This protein binds this small molecule.
Small molecule (SMILES): CC(=O)N[C@@H]1[C@@H](O)[C@H](O)[C@@H](CO)O[C@H]1O

Binding-site contacts:
Ligand atom O6 contacts residue TRP384 of chain 1.B at 4.0 Å.
Ligand atom C5 contacts residue THR243 of chain 1.B at 4.5 Å.
Ligand atom O5 contacts residue ALA244 of chain 1.B at 3.4 Å.
Ligand atom C2 contacts residue ASN241 of chain 1.B at 2.5 Å.
Ligand atom C1 contacts residue ALA244 of chain 1.B at 4.2 Å (hydrophobic).
Ligand atom C2 contacts residue TRP384 of chain 1.B at 4.0 Å (hydrophobic).
Ligand atom C4 contacts residue TRP384 of chain 1.B at 4.5 Å (hydrophobic).
Ligand atom O6 contacts residue ALA244 of chain 1.B at 4.2 Å.
Ligand atom C6 contacts residue ALA244 of chain 1.B at 3.7 Å (hydrophobic).
Ligand atom C4 contacts residue ASN241 of chain 1.B at 4.2 Å.
Ligand atom O6 contacts residue LYS388 of chain 1.B at 3.8 Å.
Ligand atom C8 contacts residue ASN241 of chain 1.B at 4.5 Å.
Ligand atom O5 contacts residue ASN241 of chain 1.B at 2.3 Å (h-bond).
Ligand atom C1 contacts residue THR243 of chain 1.B at 4.4 Å.
Ligand atom O5 contacts residue TRP384 of chain 1.B at 4.0 Å.
Ligand atom C3 contacts residue ASN241 of chain 1.B at 3.8 Å.
Ligand atom C1 contacts residue ASN241 of chain 1.B at 1.4 Å.
Ligand atom C5 contacts residue ASN241 of chain 1.B at 3.6 Å.
Ligand atom O7 contacts residue TRP384 of chain 1.B at 3.2 Å.
Ligand atom C7 contacts residue ASN241 of chain 1.B at 3.2 Å.
Ligand atom C5 contacts residue ALA244 of chain 1.B at 4.1 Å (hydrophobic).
Ligand atom C1 contacts residue TRP384 of chain 1.B at 4.4 Å (hydrophobic).
Ligand atom O7 contacts residue ASN241 of chain 1.B at 2.9 Å (h-bond).
Ligand atom N2 contacts residue ASN241 of chain 1.B at 3.0 Å (h-bond).
Ligand atom C7 contacts residue TRP384 of chain 1.B at 4.4 Å (hydrophobic).

Sequence of chain 1.B:
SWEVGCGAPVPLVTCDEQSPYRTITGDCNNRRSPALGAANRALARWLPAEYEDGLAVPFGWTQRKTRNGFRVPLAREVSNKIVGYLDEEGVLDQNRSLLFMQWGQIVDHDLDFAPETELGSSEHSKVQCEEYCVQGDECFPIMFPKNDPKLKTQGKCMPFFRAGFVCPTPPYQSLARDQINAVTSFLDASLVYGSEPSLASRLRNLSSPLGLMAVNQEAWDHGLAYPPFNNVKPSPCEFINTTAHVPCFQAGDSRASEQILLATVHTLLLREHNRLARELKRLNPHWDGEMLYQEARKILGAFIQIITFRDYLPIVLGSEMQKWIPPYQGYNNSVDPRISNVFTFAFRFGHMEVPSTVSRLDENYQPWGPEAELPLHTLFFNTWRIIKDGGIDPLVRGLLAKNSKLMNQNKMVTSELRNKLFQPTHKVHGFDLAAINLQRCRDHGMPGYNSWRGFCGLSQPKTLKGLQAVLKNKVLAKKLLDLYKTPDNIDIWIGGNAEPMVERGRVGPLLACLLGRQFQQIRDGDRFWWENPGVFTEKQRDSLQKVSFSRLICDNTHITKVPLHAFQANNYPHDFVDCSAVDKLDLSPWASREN